Binding-site contacts:
Ligand atom C1 contacts residue THR175 of chain 1.A at 4.2 Å.
Ligand atom C6 contacts residue ASP176 of chain 1.A at 3.8 Å.
Ligand atom C5 contacts residue ASN173 of chain 1.A at 3.6 Å.
Ligand atom O5 contacts residue THR175 of chain 1.A at 3.6 Å.
Ligand atom C2 contacts residue ASN173 of chain 1.A at 2.2 Å.
Ligand atom C1 contacts residue ASP176 of chain 1.A at 4.1 Å.
Ligand atom C8 contacts residue ASN173 of chain 1.A at 3.8 Å.
Ligand atom C7 contacts residue ASN173 of chain 1.A at 3.2 Å.
Ligand atom C3 contacts residue ASN173 of chain 1.A at 3.6 Å.
Ligand atom N2 contacts residue ASN173 of chain 1.A at 2.7 Å (h-bond).
Ligand atom C6 contacts residue THR175 of chain 1.A at 3.5 Å.
Ligand atom C5 contacts residue THR175 of chain 1.A at 3.7 Å.
Ligand atom O5 contacts residue ASN173 of chain 1.A at 2.4 Å (h-bond).
Ligand atom C5 contacts residue ASP176 of chain 1.A at 4.0 Å.
Ligand atom O7 contacts residue ASN173 of chain 1.A at 3.8 Å.
Ligand atom O5 contacts residue ASP176 of chain 1.A at 3.2 Å (salt-bridge).
Ligand atom C4 contacts residue ASN173 of chain 1.A at 4.1 Å.
Ligand atom C1 contacts residue ASN173 of chain 1.A at 1.4 Å.
Ligand atom O6 contacts residue ASP176 of chain 1.A at 3.8 Å.

Sequence of chain 1.A:
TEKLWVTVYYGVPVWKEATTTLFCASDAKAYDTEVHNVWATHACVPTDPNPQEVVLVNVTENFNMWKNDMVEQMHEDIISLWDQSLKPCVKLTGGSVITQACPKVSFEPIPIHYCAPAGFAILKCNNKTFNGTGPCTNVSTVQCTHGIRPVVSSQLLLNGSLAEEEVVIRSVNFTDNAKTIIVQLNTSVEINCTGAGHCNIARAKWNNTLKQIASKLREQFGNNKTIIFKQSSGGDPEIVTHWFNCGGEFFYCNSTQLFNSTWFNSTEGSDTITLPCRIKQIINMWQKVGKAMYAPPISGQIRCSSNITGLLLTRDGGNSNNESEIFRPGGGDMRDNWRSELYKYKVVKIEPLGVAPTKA

A small-molecule ligand and the protein it binds are described below.
Small molecule (SMILES): CC(=O)N[C@@H]1[C@@H](O)[C@H](O)[C@@H](CO)O[C@H]1O